The small molecule below binds the protein below.
Small molecule (SMILES): CC(=O)Nc1nnc(S(N)(=O)=O)s1

Sequence of chain 1.E:
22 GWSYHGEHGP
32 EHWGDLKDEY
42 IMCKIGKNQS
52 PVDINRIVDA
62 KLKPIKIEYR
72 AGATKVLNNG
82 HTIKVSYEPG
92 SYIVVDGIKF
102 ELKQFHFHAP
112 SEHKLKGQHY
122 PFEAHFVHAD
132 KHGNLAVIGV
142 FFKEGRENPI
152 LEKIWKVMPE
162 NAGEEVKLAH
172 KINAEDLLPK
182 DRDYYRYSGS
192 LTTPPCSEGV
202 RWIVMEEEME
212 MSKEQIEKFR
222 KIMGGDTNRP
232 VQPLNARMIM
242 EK

Binding-site contacts:
Ligand atom O2 contacts residue ZN1 of chain 1.EA at 3.2 Å.
Ligand atom O1 contacts residue ZN1 of chain 1.EA at 4.2 Å.
Ligand atom S2 contacts residue VAL128 of chain 1.E at 4.0 Å.
Ligand atom C2 contacts residue LEU192 of chain 1.E at 4.3 Å (hydrophobic).
Ligand atom S1 contacts residue HIS107 of chain 1.E at 3.9 Å.
Ligand atom N3 contacts residue LEU192 of chain 1.E at 4.0 Å.
Ligand atom N1 contacts residue ZN1 of chain 1.EA at 2.1 Å.
Ligand atom S1 contacts residue ZN1 of chain 1.EA at 3.1 Å.
Ligand atom S2 contacts residue GLN105 of chain 1.E at 4.2 Å.
Ligand atom N2 contacts residue LEU192 of chain 1.E at 4.4 Å.
Ligand atom O3 contacts residue GLN105 of chain 1.E at 3.5 Å (h-bond).
Ligand atom O1 contacts residue SER191 of chain 1.E at 4.3 Å.
Ligand atom O2 contacts residue HIS126 of chain 1.E at 3.6 Å.
Ligand atom O1 contacts residue TRP203 of chain 1.E at 3.8 Å.
Ligand atom S1 contacts residue LEU192 of chain 1.E at 4.4 Å.
Ligand atom O1 contacts residue LEU192 of chain 1.E at 3.4 Å.
Ligand atom S1 contacts residue THR193 of chain 1.E at 3.7 Å.
Ligand atom N1 contacts residue HIS109 of chain 1.E at 3.5 Å (h-bond).
Ligand atom N1 contacts residue GLU113 of chain 1.E at 3.7 Å.
Ligand atom N3 contacts residue THR193 of chain 1.E at 4.0 Å.
Ligand atom S1 contacts residue HIS126 of chain 1.E at 3.9 Å.
Ligand atom N1 contacts residue THR193 of chain 1.E at 2.5 Å (h-bond).
Ligand atom C1 contacts residue THR193 of chain 1.E at 4.3 Å.
Ligand atom N1 contacts residue HIS107 of chain 1.E at 3.6 Å (h-bond).
Ligand atom C1 contacts residue LEU192 of chain 1.E at 3.9 Å (hydrophobic).
Ligand atom N2 contacts residue THR194 of chain 1.E at 2.7 Å (h-bond).
Ligand atom N1 contacts residue HIS126 of chain 1.E at 3.3 Å (h-bond).
Ligand atom S2 contacts residue HIS107 of chain 1.E at 3.9 Å.
Ligand atom O2 contacts residue VAL138 of chain 1.E at 4.0 Å.
Ligand atom O3 contacts residue VAL128 of chain 1.E at 3.6 Å.
Ligand atom O2 contacts residue VAL128 of chain 1.E at 3.6 Å.
Ligand atom C1 contacts residue ZN1 of chain 1.EA at 4.1 Å.
Ligand atom C3 contacts residue GLN105 of chain 1.E at 4.0 Å.
Ligand atom O2 contacts residue HIS107 of chain 1.E at 3.2 Å.
Ligand atom C1 contacts residue HIS107 of chain 1.E at 4.1 Å.
Ligand atom C2 contacts residue THR194 of chain 1.E at 4.0 Å.
Ligand atom N3 contacts residue THR194 of chain 1.E at 2.8 Å (h-bond).
Ligand atom O1 contacts residue THR193 of chain 1.E at 2.9 Å (h-bond).
Ligand atom C1 contacts residue THR194 of chain 1.E at 4.2 Å.
Ligand atom S2 contacts residue LEU192 of chain 1.E at 3.9 Å.